Sequence of chain 6.A:
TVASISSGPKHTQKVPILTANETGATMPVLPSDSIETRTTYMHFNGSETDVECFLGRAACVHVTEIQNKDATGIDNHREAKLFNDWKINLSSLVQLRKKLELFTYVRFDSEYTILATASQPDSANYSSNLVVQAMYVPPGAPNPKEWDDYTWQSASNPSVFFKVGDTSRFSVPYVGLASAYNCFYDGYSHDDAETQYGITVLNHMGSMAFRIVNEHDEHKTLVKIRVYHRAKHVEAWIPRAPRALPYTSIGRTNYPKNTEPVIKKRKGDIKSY

The protein below binds the small molecule below.
Small molecule (SMILES): Cc1cc(CCCCCOc2ccc(C3=N[C@@H](C)CO3)cc2)on1

Sequence of chain 6.C:
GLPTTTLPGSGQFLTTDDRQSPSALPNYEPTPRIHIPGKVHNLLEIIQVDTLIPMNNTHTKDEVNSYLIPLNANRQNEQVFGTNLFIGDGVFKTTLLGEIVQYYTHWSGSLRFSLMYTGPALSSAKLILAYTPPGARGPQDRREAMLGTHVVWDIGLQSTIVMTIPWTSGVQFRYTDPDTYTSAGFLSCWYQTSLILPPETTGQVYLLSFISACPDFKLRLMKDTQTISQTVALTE

Binding-site contacts:
Ligand atom C5C contacts residue VAL191 of chain 6.A at 3.7 Å (hydrophobic).
Ligand atom C1C contacts residue LEU106 of chain 6.A at 3.6 Å (hydrophobic).
Ligand atom C3B contacts residue TYR152 of chain 6.A at 3.6 Å (hydrophobic).
Ligand atom C4C contacts residue TYR197 of chain 6.A at 4.0 Å (hydrophobic).
Ligand atom C4 contacts residue PHE124 of chain 6.A at 3.9 Å (hydrophobic).
Ligand atom C6B contacts residue TYR128 of chain 6.A at 3.4 Å (hydrophobic).
Ligand atom C4A contacts residue PRO174 of chain 6.A at 3.4 Å (hydrophobic).
Ligand atom C2A contacts residue PHE186 of chain 6.A at 3.6 Å (hydrophobic).
Ligand atom C4 contacts residue TYR197 of chain 6.A at 3.9 Å (hydrophobic).
Ligand atom C3 contacts residue ASN219 of chain 6.A at 3.9 Å.
Ligand atom C4 contacts residue LEU106 of chain 6.A at 3.6 Å (hydrophobic).
Ligand atom O1B contacts residue TYR128 of chain 6.A at 3.4 Å (h-bond).
Ligand atom O1 contacts residue ASN219 of chain 6.A at 3.9 Å.
Ligand atom CM1 contacts residue PRO174 of chain 6.A at 3.8 Å (hydrophobic).
Ligand atom CM1 contacts residue SER175 of chain 6.A at 3.9 Å.
Ligand atom C3C contacts residue TYR128 of chain 6.A at 3.3 Å (hydrophobic).
Ligand atom N3A contacts residue PRO174 of chain 6.A at 3.9 Å.
Ligand atom C2A contacts residue TYR152 of chain 6.A at 3.8 Å (hydrophobic).
Ligand atom C5B contacts residue PHE186 of chain 6.A at 3.9 Å (hydrophobic).
Ligand atom C1B contacts residue VAL188 of chain 6.A at 3.7 Å (hydrophobic).
Ligand atom O1B contacts residue ILE104 of chain 6.A at 4.0 Å.
Ligand atom C4B contacts residue TYR152 of chain 6.A at 4.0 Å (hydrophobic).
Ligand atom N2 contacts residue ASN219 of chain 6.A at 3.0 Å (h-bond).
Ligand atom C5A contacts residue VAL176 of chain 6.A at 3.8 Å (hydrophobic).
Ligand atom C1B contacts residue TYR128 of chain 6.A at 3.7 Å (hydrophobic).
Ligand atom C4C contacts residue VAL191 of chain 6.A at 3.3 Å (hydrophobic).
Ligand atom O1A contacts residue PHE186 of chain 6.A at 3.2 Å.
Ligand atom N3A contacts residue TYR152 of chain 6.A at 3.6 Å.
Ligand atom C6B contacts residue ILE104 of chain 6.A at 3.6 Å (hydrophobic).
Ligand atom C6B contacts residue MET224 of chain 6.A at 3.6 Å (hydrophobic).
Ligand atom N3A contacts residue ALA24 of chain 6.C at 3.9 Å.
Ligand atom C2B contacts residue VAL188 of chain 6.A at 3.3 Å (hydrophobic).
Ligand atom C2C contacts residue TYR197 of chain 6.A at 3.8 Å (hydrophobic).
Ligand atom C5B contacts residue MET224 of chain 6.A at 3.2 Å (hydrophobic).
Ligand atom CM1 contacts residue VAL176 of chain 6.A at 3.4 Å (hydrophobic).
Ligand atom C5 contacts residue LEU106 of chain 6.A at 3.8 Å (hydrophobic).
Ligand atom C1B contacts residue ILE104 of chain 6.A at 4.0 Å (hydrophobic).
Ligand atom C3B contacts residue VAL188 of chain 6.A at 3.5 Å (hydrophobic).
Ligand atom C5A contacts residue PHE186 of chain 6.A at 3.7 Å (hydrophobic).
Ligand atom C4B contacts residue PHE186 of chain 6.A at 3.9 Å (hydrophobic).